Binding-site contacts:
Ligand atom O4' contacts residue VAL370 of chain 1.B at 3.4 Å.
Ligand atom O2A contacts residue THR395 of chain 1.B at 3.4 Å.
Ligand atom O3G contacts residue GLN436 of chain 1.B at 3.1 Å (h-bond).
Ligand atom O3G contacts residue GLY483 of chain 1.A at 3.5 Å (h-bond).
Ligand atom O2B contacts residue MG1 of chain 1.J at 2.1 Å.
Ligand atom O3G contacts residue MG1 of chain 1.J at 2.6 Å.
Ligand atom PG contacts residue GLY391 of chain 1.B at 3.5 Å.
Ligand atom O2G contacts residue GLY391 of chain 1.B at 3.1 Å (h-bond).
Ligand atom O1A contacts residue GLY393 of chain 1.B at 3.3 Å.
Ligand atom C2 contacts residue ASN479 of chain 1.A at 3.3 Å.
Ligand atom C6 contacts residue TYR364 of chain 1.B at 3.4 Å (hydrophobic).
Ligand atom O3B contacts residue GLY391 of chain 1.B at 2.8 Å (h-bond).
Ligand atom O2G contacts residue GLY483 of chain 1.A at 2.9 Å (h-bond).
Ligand atom N3 contacts residue ASN479 of chain 1.A at 3.4 Å (h-bond).
Ligand atom O1A contacts residue THR396 of chain 1.B at 2.7 Å (h-bond).
Ligand atom O2G contacts residue THR390 of chain 1.B at 3.4 Å.
Ligand atom O3A contacts residue GLY391 of chain 1.B at 3.6 Å.
Ligand atom O3A contacts residue SER481 of chain 1.A at 3.3 Å.
Ligand atom S1G contacts residue SER509 of chain 1.A at 3.6 Å (h-bond).
Ligand atom O2G contacts residue SER481 of chain 1.A at 2.7 Å (h-bond).
Ligand atom C4 contacts residue TYR364 of chain 1.B at 3.5 Å (hydrophobic).
Ligand atom C3' contacts residue GLY391 of chain 1.B at 3.5 Å.
Ligand atom C5' contacts residue GLY391 of chain 1.B at 3.5 Å.
Ligand atom O1B contacts residue SER392 of chain 1.B at 3.2 Å (h-bond).
Ligand atom O3' contacts residue GLY391 of chain 1.B at 3.6 Å (h-bond).
Ligand atom N6 contacts residue TYR364 of chain 1.B at 3.4 Å.
Ligand atom C2 contacts residue TYR364 of chain 1.B at 3.5 Å (hydrophobic).
Ligand atom O1A contacts residue THR395 of chain 1.B at 3.3 Å (h-bond).
Ligand atom C2' contacts residue GLN484 of chain 1.A at 3.4 Å.
Ligand atom O1B contacts residue GLY393 of chain 1.B at 2.9 Å (h-bond).
Ligand atom S1G contacts residue LYS394 of chain 1.B at 3.3 Å (salt-bridge).
Ligand atom O1B contacts residue LYS394 of chain 1.B at 2.9 Å (salt-bridge).
Ligand atom C8 contacts residue TYR364 of chain 1.B at 3.5 Å (hydrophobic).
Ligand atom N7 contacts residue TYR364 of chain 1.B at 3.4 Å.
Ligand atom PB contacts residue MG1 of chain 1.J at 3.5 Å.
Ligand atom S1G contacts residue HIS548 of chain 1.B at 3.1 Å (h-bond).
Ligand atom O2B contacts residue THR395 of chain 1.B at 2.7 Å (h-bond).
Ligand atom O3G contacts residue GLY482 of chain 1.A at 3.1 Å (h-bond).
Ligand atom O2A contacts residue SER481 of chain 1.A at 3.4 Å.
Ligand atom O2' contacts residue GLN484 of chain 1.A at 2.7 Å (h-bond).

Sequence of chain 1.A:
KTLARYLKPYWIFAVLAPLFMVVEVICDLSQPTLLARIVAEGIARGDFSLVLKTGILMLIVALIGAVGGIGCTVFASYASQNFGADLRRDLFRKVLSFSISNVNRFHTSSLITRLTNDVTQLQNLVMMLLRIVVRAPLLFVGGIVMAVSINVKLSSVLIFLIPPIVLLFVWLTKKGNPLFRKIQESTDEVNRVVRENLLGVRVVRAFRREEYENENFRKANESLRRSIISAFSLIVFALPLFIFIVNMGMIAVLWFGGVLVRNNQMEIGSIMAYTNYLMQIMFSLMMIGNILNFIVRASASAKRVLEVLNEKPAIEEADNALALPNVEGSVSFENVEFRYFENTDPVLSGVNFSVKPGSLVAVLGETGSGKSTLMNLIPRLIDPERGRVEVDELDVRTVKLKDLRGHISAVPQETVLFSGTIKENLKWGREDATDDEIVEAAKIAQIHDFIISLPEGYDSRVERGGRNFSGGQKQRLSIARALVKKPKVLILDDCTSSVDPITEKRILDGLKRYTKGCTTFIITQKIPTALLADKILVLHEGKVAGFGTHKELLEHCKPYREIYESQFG

Sequence of chain 1.B:
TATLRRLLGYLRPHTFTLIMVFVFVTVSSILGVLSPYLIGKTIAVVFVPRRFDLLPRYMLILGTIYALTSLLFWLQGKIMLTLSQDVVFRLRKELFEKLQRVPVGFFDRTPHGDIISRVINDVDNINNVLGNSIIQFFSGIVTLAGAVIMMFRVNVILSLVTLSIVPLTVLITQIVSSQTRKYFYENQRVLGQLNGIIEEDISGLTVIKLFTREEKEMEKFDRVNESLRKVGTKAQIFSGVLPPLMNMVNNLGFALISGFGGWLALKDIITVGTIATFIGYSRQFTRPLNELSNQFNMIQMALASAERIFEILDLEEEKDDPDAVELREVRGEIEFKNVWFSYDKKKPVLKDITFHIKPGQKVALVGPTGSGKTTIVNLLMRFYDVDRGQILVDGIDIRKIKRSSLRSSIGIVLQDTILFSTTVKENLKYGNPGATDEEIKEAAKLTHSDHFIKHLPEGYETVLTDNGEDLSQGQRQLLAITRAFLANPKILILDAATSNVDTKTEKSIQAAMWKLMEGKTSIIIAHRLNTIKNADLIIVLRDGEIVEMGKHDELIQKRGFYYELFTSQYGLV

A small-molecule ligand and the protein it binds are described below.
Small molecule (SMILES): Nc1ncnc2c1ncn2[C@@H]1O[C@H](COP(=O)(O)OP(=O)(O)OP(O)(O)=S)[C@@H](O)[C@H]1O